Binding-site contacts:
Ligand atom N contacts residue SER114 of chain 2.A at 4.1 Å.
Ligand atom CB contacts residue PRO62 of chain 2.A at 4.3 Å (hydrophobic).
Ligand atom CD contacts residue SER114 of chain 2.A at 4.3 Å.
Ligand atom N contacts residue THR116 of chain 2.A at 3.5 Å (h-bond).
Ligand atom C contacts residue THR116 of chain 2.A at 3.2 Å.
Ligand atom CA contacts residue THR116 of chain 2.A at 3.2 Å.
Ligand atom O contacts residue THR116 of chain 2.A at 3.8 Å.
Ligand atom CB contacts residue SER114 of chain 2.A at 3.2 Å.
Ligand atom O contacts residue PRO62 of chain 2.A at 2.9 Å (h-bond).
Ligand atom OXT contacts residue THR116 of chain 2.A at 2.9 Å (h-bond).
Ligand atom CG contacts residue SER114 of chain 2.A at 3.5 Å.
Ligand atom C contacts residue PRO62 of chain 2.A at 3.9 Å (hydrophobic).
Ligand atom CA contacts residue SER114 of chain 2.A at 3.2 Å.
Ligand atom OXT contacts residue GLU131 of chain 2.A at 3.6 Å.
Ligand atom CA contacts residue PRO62 of chain 2.A at 4.5 Å (hydrophobic).
Ligand atom C contacts residue SER114 of chain 2.A at 4.4 Å.

Sequence of chain 2.A:
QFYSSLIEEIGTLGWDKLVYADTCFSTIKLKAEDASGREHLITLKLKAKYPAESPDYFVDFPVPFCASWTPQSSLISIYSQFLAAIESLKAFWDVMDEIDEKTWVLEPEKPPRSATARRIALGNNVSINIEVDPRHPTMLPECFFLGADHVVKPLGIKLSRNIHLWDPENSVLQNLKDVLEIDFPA

A small-molecule ligand and the protein it binds are described below.
Small molecule (SMILES): O=C(O)[C@@H]1CCCN1